Sequence of chain 1.C:
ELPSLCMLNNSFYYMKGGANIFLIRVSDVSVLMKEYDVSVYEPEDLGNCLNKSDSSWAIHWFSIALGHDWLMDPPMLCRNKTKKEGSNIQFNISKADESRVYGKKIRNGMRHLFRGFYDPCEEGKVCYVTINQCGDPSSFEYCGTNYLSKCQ

Binding-site contacts:
Ligand atom C7 contacts residue VAL126 of chain 1.C at 3.9 Å (hydrophobic).
Ligand atom C8 contacts residue LEU32 of chain 1.C at 3.3 Å (hydrophobic).
Ligand atom C5 contacts residue SER94 of chain 1.C at 3.6 Å.
Ligand atom O4 contacts residue VAL126 of chain 1.C at 3.8 Å.
Ligand atom C3 contacts residue TYR128 of chain 1.C at 3.7 Å (hydrophobic).
Ligand atom C6 contacts residue SER94 of chain 1.C at 3.9 Å.
Ligand atom C3 contacts residue ASN92 of chain 1.C at 3.8 Å.
Ligand atom O3 contacts residue VAL61 of chain 1.B at 3.6 Å.
Ligand atom C2 contacts residue ASN92 of chain 1.C at 2.5 Å.
Ligand atom O6 contacts residue SER59 of chain 1.B at 3.8 Å.
Ligand atom O3 contacts residue GLY60 of chain 1.B at 3.3 Å.
Ligand atom C8 contacts residue LYS125 of chain 1.C at 3.9 Å.
Ligand atom O2 contacts residue SER59 of chain 1.B at 3.5 Å.
Ligand atom C8 contacts residue SER30 of chain 1.C at 3.8 Å.
Ligand atom C4 contacts residue VAL61 of chain 1.B at 3.3 Å (hydrophobic).
Ligand atom O6 contacts residue ARG58 of chain 1.B at 3.2 Å (salt-bridge).
Ligand atom N2 contacts residue ASN92 of chain 1.C at 2.9 Å (h-bond).
Ligand atom C2 contacts residue GLY60 of chain 1.B at 3.9 Å.
Ligand atom C1 contacts residue ASN92 of chain 1.C at 1.4 Å.
Ligand atom O7 contacts residue ASN92 of chain 1.C at 4.0 Å.
Ligand atom C1 contacts residue TYR128 of chain 1.C at 3.7 Å (hydrophobic).
Ligand atom C5 contacts residue ASN92 of chain 1.C at 3.6 Å.
Ligand atom O2 contacts residue GLY60 of chain 1.B at 2.7 Å (h-bond).
Ligand atom O6 contacts residue ASP97 of chain 1.C at 3.4 Å (salt-bridge).
Ligand atom O5 contacts residue ASN92 of chain 1.C at 2.4 Å (h-bond).
Ligand atom O6 contacts residue LEU57 of chain 1.B at 3.2 Å (h-bond).
Ligand atom C8 contacts residue GLN90 of chain 1.C at 3.4 Å.
Ligand atom C3 contacts residue GLY60 of chain 1.B at 3.9 Å.
Ligand atom C1 contacts residue SER94 of chain 1.C at 3.8 Å.
Ligand atom O4 contacts residue LEU57 of chain 1.B at 3.4 Å.
Ligand atom O5 contacts residue SER94 of chain 1.C at 3.5 Å (h-bond).
Ligand atom C8 contacts residue TYR128 of chain 1.C at 3.8 Å (hydrophobic).
Ligand atom O4 contacts residue VAL61 of chain 1.B at 2.4 Å (h-bond).
Ligand atom O7 contacts residue VAL126 of chain 1.C at 3.3 Å.
Ligand atom C4 contacts residue GLY60 of chain 1.B at 3.9 Å.
Ligand atom C2 contacts residue TYR128 of chain 1.C at 3.5 Å (hydrophobic).
Ligand atom N2 contacts residue TYR128 of chain 1.C at 2.8 Å (h-bond).
Ligand atom C7 contacts residue TYR128 of chain 1.C at 3.7 Å (hydrophobic).
Ligand atom C8 contacts residue GLY124 of chain 1.C at 3.3 Å.
Ligand atom C7 contacts residue ASN92 of chain 1.C at 3.6 Å.

This protein binds this small molecule.
Small molecule (SMILES): CC(=O)N[C@H]1[C@H](O[C@H]2[C@H](O)[C@@H](NC(C)=O)CO[C@@H]2CO)O[C@H](CO)[C@@H](O[C@@H]2O[C@H](CO[C@H]3O[C@H](CO[C@H]4O[C@H](CO)[C@@H](O)[C@H](O)[C@@H]4O[C@H]4O[C@H](CO)[C@@H](O)[C@H](O)[C@@H]4O)[C@@H](O)[C@H](O[C@H]4O[C@H](CO)[C@@H](O)[C@H](O)[C@@H]4O)[C@@H]3O)[C@@H](O)[C@H](O[C@H]3O[C@H](CO)[C@@H](O)[C@H](O)[C@@H]3O[C@H]3O[C@H](CO)[C@@H](O)[C@H](O)[C@@H]3O)[C@@H]2O)[C@@H]1O

Sequence of chain 1.B:
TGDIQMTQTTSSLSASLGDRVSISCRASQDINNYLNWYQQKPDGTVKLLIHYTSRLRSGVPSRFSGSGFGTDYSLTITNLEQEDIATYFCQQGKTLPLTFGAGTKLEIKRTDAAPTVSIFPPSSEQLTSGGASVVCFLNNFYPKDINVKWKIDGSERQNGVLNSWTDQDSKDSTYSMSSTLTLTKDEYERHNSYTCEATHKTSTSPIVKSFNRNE